Sequence of chain 58.A:
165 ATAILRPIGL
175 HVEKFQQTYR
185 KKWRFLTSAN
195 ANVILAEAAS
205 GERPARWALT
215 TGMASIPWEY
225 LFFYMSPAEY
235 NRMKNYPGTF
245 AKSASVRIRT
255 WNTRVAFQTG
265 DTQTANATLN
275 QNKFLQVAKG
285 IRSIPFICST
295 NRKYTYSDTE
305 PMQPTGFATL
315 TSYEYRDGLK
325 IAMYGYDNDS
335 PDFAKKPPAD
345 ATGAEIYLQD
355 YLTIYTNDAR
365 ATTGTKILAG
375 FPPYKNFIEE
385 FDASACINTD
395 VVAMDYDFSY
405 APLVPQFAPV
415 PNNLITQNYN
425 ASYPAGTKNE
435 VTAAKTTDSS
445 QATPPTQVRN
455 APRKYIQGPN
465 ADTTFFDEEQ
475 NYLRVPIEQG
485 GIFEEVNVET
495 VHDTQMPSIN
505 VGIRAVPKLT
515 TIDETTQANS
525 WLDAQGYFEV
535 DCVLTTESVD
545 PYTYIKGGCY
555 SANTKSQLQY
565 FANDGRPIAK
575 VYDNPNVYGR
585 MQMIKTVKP

Binding-site contacts:
Ligand atom O3' contacts residue ARG184 of chain 58.A at 3.1 Å (salt-bridge).
Ligand atom N2 contacts residue ILE172 of chain 1.A at 3.6 Å.
Ligand atom O6 contacts residue ARG170 of chain 1.A at 0.9 Å (salt-bridge).
Ligand atom C4 contacts residue LYS379 of chain 59.A at 3.9 Å.
Ligand atom C2 contacts residue ILE172 of chain 1.A at 3.8 Å (hydrophobic).
Ligand atom C6 contacts residue DC1 of chain 59.C at 3.5 Å.
Ligand atom N4 contacts residue LYS186 of chain 58.A at 3.9 Å.
Ligand atom O5' contacts residue ARG184 of chain 58.A at 2.3 Å (salt-bridge).
Ligand atom C5' contacts residue ARG184 of chain 58.A at 3.4 Å.
Ligand atom N3 contacts residue LYS186 of chain 58.A at 3.5 Å.
Ligand atom C4 contacts residue ILE172 of chain 1.A at 3.5 Å (hydrophobic).
Ligand atom O2 contacts residue LYS185 of chain 58.A at 3.7 Å.
Ligand atom C6 contacts residue LYS186 of chain 58.A at 3.7 Å.
Ligand atom P contacts residue ARG184 of chain 58.A at 2.8 Å.
Ligand atom C2 contacts residue PRO171 of chain 1.A at 3.6 Å (hydrophobic).
Ligand atom O4' contacts residue ASP535 of chain 58.A at 3.7 Å.
Ligand atom N2 contacts residue PRO171 of chain 1.A at 2.9 Å (h-bond).
Ligand atom C5 contacts residue ARG170 of chain 1.A at 3.1 Å.
Ligand atom C2 contacts residue DC1 of chain 59.C at 3.5 Å.
Ligand atom N4 contacts residue LEU169 of chain 1.A at 3.9 Å.
Ligand atom C6 contacts residue ARG170 of chain 1.A at 1.9 Å.
Ligand atom O2 contacts residue ARG184 of chain 58.A at 3.7 Å.
Ligand atom N4 contacts residue ASN380 of chain 59.A at 3.1 Å (h-bond).
Ligand atom N4 contacts residue ILE172 of chain 1.A at 3.7 Å.
Ligand atom C4' contacts residue ARG251 of chain 58.A at 3.8 Å.
Ligand atom C5' contacts residue ARG251 of chain 58.A at 3.8 Å.
Ligand atom N1 contacts residue ARG170 of chain 1.A at 2.5 Å (salt-bridge).
Ligand atom C4 contacts residue LYS186 of chain 58.A at 3.6 Å.
Ligand atom C4' contacts residue ARG184 of chain 58.A at 3.4 Å.
Ligand atom C5 contacts residue LYS186 of chain 58.A at 3.6 Å.
Ligand atom N1 contacts residue DC1 of chain 59.C at 2.9 Å (h-bond).
Ligand atom N3 contacts residue ILE172 of chain 1.A at 3.5 Å.
Ligand atom OP1 contacts residue ARG251 of chain 58.A at 3.4 Å (salt-bridge).
Ligand atom O6 contacts residue DC1 of chain 59.C at 2.9 Å (h-bond).
Ligand atom N7 contacts residue ARG170 of chain 1.A at 3.8 Å.
Ligand atom C2 contacts residue ARG170 of chain 1.A at 3.9 Å.
Ligand atom N2 contacts residue DC1 of chain 59.C at 2.8 Å (h-bond).
Ligand atom N4 contacts residue LYS379 of chain 59.A at 3.0 Å (salt-bridge).
Ligand atom OP1 contacts residue ARG184 of chain 58.A at 2.5 Å (salt-bridge).
Ligand atom N1 contacts residue PRO171 of chain 1.A at 3.8 Å.

The protein below binds the small molecule below.
Small molecule (SMILES): Nc1ccn([C@H]2C[C@H](O[P](=O)(O)OC[C@H]3O[C@@H](n4cnc5c(=O)nc(N)[nH]c54)C[C@@H]3O)[C@@H](COP(=O)=O)O2)c(=O)n1

Sequence of chain 59.A:
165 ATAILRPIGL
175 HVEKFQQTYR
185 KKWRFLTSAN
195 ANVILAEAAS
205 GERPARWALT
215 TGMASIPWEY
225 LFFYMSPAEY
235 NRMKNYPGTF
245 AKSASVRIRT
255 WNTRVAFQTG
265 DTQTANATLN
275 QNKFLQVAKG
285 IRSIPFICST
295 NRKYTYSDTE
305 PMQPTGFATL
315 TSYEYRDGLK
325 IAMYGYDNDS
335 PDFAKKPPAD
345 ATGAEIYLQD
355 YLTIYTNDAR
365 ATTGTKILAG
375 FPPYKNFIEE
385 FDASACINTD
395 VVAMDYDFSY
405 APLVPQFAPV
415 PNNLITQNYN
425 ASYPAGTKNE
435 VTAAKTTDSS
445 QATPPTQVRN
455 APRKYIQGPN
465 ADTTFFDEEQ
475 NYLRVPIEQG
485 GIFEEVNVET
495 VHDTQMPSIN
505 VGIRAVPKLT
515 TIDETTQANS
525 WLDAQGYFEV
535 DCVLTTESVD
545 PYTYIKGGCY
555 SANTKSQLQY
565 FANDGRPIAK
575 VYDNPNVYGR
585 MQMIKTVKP

Sequence of chain 1.A:
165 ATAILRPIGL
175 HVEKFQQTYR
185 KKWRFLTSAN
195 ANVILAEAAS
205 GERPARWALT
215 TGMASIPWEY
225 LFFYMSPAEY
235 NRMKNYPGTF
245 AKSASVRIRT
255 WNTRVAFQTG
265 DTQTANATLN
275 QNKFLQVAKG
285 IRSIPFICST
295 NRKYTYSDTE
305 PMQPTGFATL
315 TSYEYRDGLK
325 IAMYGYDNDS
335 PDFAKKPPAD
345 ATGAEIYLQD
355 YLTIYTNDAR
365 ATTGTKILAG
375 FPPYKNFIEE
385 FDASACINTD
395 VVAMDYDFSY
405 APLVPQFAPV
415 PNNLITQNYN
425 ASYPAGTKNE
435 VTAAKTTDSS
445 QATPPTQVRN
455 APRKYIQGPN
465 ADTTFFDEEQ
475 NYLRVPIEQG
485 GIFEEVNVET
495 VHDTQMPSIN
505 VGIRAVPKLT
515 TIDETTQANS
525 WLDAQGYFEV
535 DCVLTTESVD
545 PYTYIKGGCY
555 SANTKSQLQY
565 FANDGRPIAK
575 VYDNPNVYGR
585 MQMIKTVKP